A small-molecule ligand and the protein it binds are described below.
Small molecule (SMILES): CC(=O)NC1C(O)SC(CO)C(O)C1O

Sequence of chain 2.D:
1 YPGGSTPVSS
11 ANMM

Sequence of chain 2.C:
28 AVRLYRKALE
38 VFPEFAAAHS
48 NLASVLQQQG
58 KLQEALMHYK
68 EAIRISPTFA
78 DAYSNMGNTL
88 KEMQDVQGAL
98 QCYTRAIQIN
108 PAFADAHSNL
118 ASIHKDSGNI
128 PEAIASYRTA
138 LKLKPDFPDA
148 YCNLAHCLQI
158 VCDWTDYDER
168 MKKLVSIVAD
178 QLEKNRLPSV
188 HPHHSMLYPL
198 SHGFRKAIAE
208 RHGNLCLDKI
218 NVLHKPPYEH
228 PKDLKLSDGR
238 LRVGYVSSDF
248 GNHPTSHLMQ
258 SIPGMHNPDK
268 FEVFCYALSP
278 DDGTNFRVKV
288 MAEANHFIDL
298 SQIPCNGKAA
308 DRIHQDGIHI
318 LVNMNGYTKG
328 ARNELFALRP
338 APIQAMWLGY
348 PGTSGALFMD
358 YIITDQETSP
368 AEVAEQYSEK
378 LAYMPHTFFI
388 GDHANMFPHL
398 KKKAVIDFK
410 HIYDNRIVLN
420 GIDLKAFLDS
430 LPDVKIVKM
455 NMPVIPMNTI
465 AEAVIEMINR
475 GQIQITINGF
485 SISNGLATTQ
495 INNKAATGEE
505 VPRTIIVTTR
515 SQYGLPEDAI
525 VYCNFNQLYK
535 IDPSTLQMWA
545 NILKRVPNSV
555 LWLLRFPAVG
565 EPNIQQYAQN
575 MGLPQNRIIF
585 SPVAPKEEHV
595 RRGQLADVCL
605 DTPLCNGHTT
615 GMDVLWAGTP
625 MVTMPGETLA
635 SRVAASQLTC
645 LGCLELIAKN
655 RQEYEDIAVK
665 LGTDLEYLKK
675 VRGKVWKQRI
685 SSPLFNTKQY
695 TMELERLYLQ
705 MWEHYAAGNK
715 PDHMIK

Binding-site contacts:
Ligand atom O4 contacts residue LEU345 of chain 2.C at 2.6 Å (h-bond).
Ligand atom O6 contacts residue LEU345 of chain 2.C at 3.1 Å (h-bond).
Ligand atom O3 contacts residue HIS612 of chain 2.C at 2.8 Å (h-bond).
Ligand atom C7 contacts residue SER9 of chain 2.D at 3.6 Å.
Ligand atom C3 contacts residue SER9 of chain 2.D at 3.6 Å.
Ligand atom C6 contacts residue LEU255 of chain 2.C at 3.4 Å (hydrophobic).
Ligand atom C8 contacts residue MET193 of chain 2.C at 3.7 Å (hydrophobic).
Ligand atom O3 contacts residue PRO348 of chain 2.C at 3.7 Å.
Ligand atom C7 contacts residue HIS190 of chain 2.C at 3.6 Å.
Ligand atom O6 contacts residue THR252 of chain 2.C at 3.1 Å (h-bond).
Ligand atom C7 contacts residue UDP1 of chain 2.I at 3.8 Å.
Ligand atom O6 contacts residue GLY346 of chain 2.C at 3.2 Å.
Ligand atom C5 contacts residue SER9 of chain 2.D at 3.7 Å.
Ligand atom C5 contacts residue THR613 of chain 2.C at 3.5 Å.
Ligand atom C7 contacts residue HIS612 of chain 2.C at 4.1 Å.
Ligand atom C7 contacts residue PRO348 of chain 2.C at 3.8 Å (hydrophobic).
Ligand atom C2 contacts residue SER9 of chain 2.D at 2.4 Å.
Ligand atom C6 contacts residue LEU345 of chain 2.C at 4.0 Å (hydrophobic).
Ligand atom C8 contacts residue CYS609 of chain 2.C at 3.9 Å (hydrophobic).
Ligand atom O4 contacts residue PHE386 of chain 2.C at 3.4 Å.
Ligand atom S5 contacts residue SER9 of chain 2.D at 2.1 Å (h-bond).
Ligand atom O7 contacts residue PRO348 of chain 2.C at 3.3 Å.
Ligand atom N2 contacts residue HIS612 of chain 2.C at 3.7 Å.
Ligand atom N2 contacts residue UDP1 of chain 2.I at 3.0 Å (h-bond).
Ligand atom C6 contacts residue THR252 of chain 2.C at 3.4 Å.
Ligand atom C4 contacts residue LEU345 of chain 2.C at 3.3 Å (hydrophobic).
Ligand atom O7 contacts residue HIS190 of chain 2.C at 2.7 Å (h-bond).
Ligand atom C1 contacts residue UDP1 of chain 2.I at 3.4 Å.
Ligand atom C4 contacts residue GLY346 of chain 2.C at 4.0 Å.
Ligand atom C8 contacts residue UDP1 of chain 2.I at 3.5 Å.
Ligand atom N2 contacts residue SER9 of chain 2.D at 3.2 Å (h-bond).
Ligand atom C2 contacts residue UDP1 of chain 2.I at 3.6 Å.
Ligand atom C4 contacts residue SER9 of chain 2.D at 3.9 Å.
Ligand atom O7 contacts residue SER9 of chain 2.D at 3.6 Å.
Ligand atom C8 contacts residue HIS190 of chain 2.C at 4.1 Å.
Ligand atom C8 contacts residue TYR533 of chain 2.C at 3.3 Å (hydrophobic).
Ligand atom C3 contacts residue UDP1 of chain 2.I at 3.6 Å.
Ligand atom C3 contacts residue HIS612 of chain 2.C at 3.6 Å.
Ligand atom S5 contacts residue PRO251 of chain 2.C at 3.8 Å.
Ligand atom C1 contacts residue SER9 of chain 2.D at 1.4 Å.